Sequence of chain 1.A:
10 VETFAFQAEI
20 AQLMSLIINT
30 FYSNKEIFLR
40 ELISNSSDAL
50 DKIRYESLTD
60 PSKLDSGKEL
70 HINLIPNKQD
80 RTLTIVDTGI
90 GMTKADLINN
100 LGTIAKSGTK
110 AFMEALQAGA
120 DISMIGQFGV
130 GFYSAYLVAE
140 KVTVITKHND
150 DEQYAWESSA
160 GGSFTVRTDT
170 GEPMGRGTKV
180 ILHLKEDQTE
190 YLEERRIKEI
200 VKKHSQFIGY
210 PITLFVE

Binding-site contacts:
Ligand atom C29 contacts residue ILE19 of chain 1.A at 3.8 Å (hydrophobic).
Ligand atom O13 contacts residue ALA48 of chain 1.A at 3.2 Å.
Ligand atom C25 contacts residue TRP155 of chain 1.A at 3.7 Å (hydrophobic).
Ligand atom C12 contacts residue THR177 of chain 1.A at 3.7 Å.
Ligand atom C19 contacts residue TRP155 of chain 1.A at 3.8 Å (hydrophobic).
Ligand atom N30 contacts residue PHE15 of chain 1.A at 3.7 Å.
Ligand atom C2 contacts residue ASN44 of chain 1.A at 3.6 Å.
Ligand atom C19 contacts residue PHE131 of chain 1.A at 3.6 Å (hydrophobic).
Ligand atom C4 contacts residue MET91 of chain 1.A at 3.7 Å (hydrophobic).
Ligand atom C1 contacts residue ASN44 of chain 1.A at 3.8 Å.
Ligand atom N15 contacts residue GLY90 of chain 1.A at 3.7 Å.
Ligand atom N30 contacts residue GLN16 of chain 1.A at 3.0 Å (h-bond).
Ligand atom N15 contacts residue MET91 of chain 1.A at 3.6 Å.
Ligand atom C10 contacts residue THR177 of chain 1.A at 3.7 Å.
Ligand atom O13 contacts residue ASP86 of chain 1.A at 2.6 Å (salt-bridge).
Ligand atom C25 contacts residue LEU96 of chain 1.A at 3.2 Å (hydrophobic).
Ligand atom N22 contacts residue TRP155 of chain 1.A at 3.3 Å (h-bond).
Ligand atom N5 contacts residue ASN44 of chain 1.A at 3.5 Å.
Ligand atom C6 contacts residue SER45 of chain 1.A at 3.7 Å.
Ligand atom C26 contacts residue TYR132 of chain 1.A at 3.3 Å (hydrophobic).
Ligand atom C20 contacts residue LEU96 of chain 1.A at 3.6 Å (hydrophobic).
Ligand atom C12 contacts residue ALA48 of chain 1.A at 3.6 Å (hydrophobic).
Ligand atom C8 contacts residue ASN44 of chain 1.A at 3.5 Å.
Ligand atom C26 contacts residue PHE15 of chain 1.A at 3.5 Å (hydrophobic).
Ligand atom C3 contacts residue ASN44 of chain 1.A at 3.4 Å.
Ligand atom C29 contacts residue PHE15 of chain 1.A at 3.7 Å (hydrophobic).
Ligand atom C21 contacts residue TRP155 of chain 1.A at 3.6 Å (hydrophobic).
Ligand atom C26 contacts residue ILE19 of chain 1.A at 3.8 Å (hydrophobic).
Ligand atom C18 contacts residue LEU96 of chain 1.A at 3.6 Å (hydrophobic).
Ligand atom C27 contacts residue PHE163 of chain 1.A at 3.5 Å (hydrophobic).
Ligand atom C24 contacts residue TYR132 of chain 1.A at 3.1 Å (hydrophobic).
Ligand atom C28 contacts residue PHE15 of chain 1.A at 3.7 Å (hydrophobic).
Ligand atom C23 contacts residue TRP155 of chain 1.A at 3.7 Å (hydrophobic).
Ligand atom C6 contacts residue ASP86 of chain 1.A at 3.4 Å.
Ligand atom N5 contacts residue VAL179 of chain 1.A at 3.8 Å.
Ligand atom C7 contacts residue ASN44 of chain 1.A at 3.3 Å.
Ligand atom O13 contacts residue THR177 of chain 1.A at 3.5 Å.
Ligand atom N15 contacts residue ALA48 of chain 1.A at 3.6 Å.
Ligand atom C28 contacts residue GLY101 of chain 1.A at 3.7 Å.
Ligand atom C10 contacts residue ASP86 of chain 1.A at 3.4 Å.

A small-molecule ligand and the protein it binds are described below.
Small molecule (SMILES): N#Cc1ccc(N2CCN(CCCCc3c[nH]c4cc(O)c(C#N)cc34)CC2)cc1